Binding-site contacts:
Ligand atom C6 contacts residue GLY309 of chain 1.B at 3.7 Å.
Ligand atom N2 contacts residue ASN339 of chain 1.B at 2.9 Å (h-bond).
Ligand atom C3 contacts residue ASN339 of chain 1.B at 3.7 Å.
Ligand atom O5 contacts residue GLY309 of chain 1.B at 3.1 Å (h-bond).
Ligand atom C1 contacts residue ASN339 of chain 1.B at 1.4 Å.
Ligand atom C4 contacts residue ASN339 of chain 1.B at 4.0 Å.
Ligand atom C5 contacts residue ASN339 of chain 1.B at 3.6 Å.
Ligand atom O6 contacts residue ASP310 of chain 1.B at 4.4 Å.
Ligand atom O6 contacts residue GLY309 of chain 1.B at 4.1 Å.
Ligand atom O6 contacts residue LYS306 of chain 1.B at 3.4 Å (salt-bridge).
Ligand atom O5 contacts residue ASN339 of chain 1.B at 2.3 Å (h-bond).
Ligand atom O7 contacts residue ASN339 of chain 1.B at 3.1 Å (h-bond).
Ligand atom C6 contacts residue ASP310 of chain 1.B at 4.2 Å.
Ligand atom C1 contacts residue GLY309 of chain 1.B at 4.0 Å.
Ligand atom C2 contacts residue ASN339 of chain 1.B at 2.3 Å.
Ligand atom C7 contacts residue ASN339 of chain 1.B at 3.3 Å.
Ligand atom C5 contacts residue GLY309 of chain 1.B at 3.6 Å.

Sequence of chain 1.B:
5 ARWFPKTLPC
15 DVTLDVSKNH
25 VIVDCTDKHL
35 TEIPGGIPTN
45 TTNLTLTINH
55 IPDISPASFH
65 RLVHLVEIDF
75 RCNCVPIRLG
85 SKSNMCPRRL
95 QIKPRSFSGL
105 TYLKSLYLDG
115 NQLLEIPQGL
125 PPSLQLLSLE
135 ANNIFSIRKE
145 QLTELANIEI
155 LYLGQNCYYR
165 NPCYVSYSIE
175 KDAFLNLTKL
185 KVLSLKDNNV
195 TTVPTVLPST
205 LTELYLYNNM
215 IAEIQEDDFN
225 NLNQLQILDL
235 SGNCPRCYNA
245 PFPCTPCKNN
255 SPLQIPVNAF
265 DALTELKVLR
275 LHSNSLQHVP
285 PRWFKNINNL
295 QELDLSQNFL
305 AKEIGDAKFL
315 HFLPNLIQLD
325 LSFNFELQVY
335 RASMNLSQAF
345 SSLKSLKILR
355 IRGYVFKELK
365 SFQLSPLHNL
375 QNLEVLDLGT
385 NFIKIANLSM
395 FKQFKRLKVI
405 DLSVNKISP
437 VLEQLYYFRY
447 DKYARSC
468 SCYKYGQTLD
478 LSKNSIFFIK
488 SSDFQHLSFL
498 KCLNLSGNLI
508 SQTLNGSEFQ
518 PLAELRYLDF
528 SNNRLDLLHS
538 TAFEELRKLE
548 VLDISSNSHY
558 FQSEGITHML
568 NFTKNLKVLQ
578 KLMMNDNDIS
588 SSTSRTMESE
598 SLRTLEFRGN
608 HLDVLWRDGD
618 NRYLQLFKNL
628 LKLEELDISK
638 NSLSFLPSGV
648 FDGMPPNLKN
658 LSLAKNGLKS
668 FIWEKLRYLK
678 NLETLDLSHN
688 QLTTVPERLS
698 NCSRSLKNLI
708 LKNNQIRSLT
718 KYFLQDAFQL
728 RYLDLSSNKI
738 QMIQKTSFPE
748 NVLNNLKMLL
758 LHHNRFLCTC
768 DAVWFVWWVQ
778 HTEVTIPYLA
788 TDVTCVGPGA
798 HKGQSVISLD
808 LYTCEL

This protein binds this small molecule.
Small molecule (SMILES): CC(=O)N[C@@H]1[C@@H](O)[C@H](O)[C@@H](CO)O[C@H]1O